Sequence of chain 5.OA:
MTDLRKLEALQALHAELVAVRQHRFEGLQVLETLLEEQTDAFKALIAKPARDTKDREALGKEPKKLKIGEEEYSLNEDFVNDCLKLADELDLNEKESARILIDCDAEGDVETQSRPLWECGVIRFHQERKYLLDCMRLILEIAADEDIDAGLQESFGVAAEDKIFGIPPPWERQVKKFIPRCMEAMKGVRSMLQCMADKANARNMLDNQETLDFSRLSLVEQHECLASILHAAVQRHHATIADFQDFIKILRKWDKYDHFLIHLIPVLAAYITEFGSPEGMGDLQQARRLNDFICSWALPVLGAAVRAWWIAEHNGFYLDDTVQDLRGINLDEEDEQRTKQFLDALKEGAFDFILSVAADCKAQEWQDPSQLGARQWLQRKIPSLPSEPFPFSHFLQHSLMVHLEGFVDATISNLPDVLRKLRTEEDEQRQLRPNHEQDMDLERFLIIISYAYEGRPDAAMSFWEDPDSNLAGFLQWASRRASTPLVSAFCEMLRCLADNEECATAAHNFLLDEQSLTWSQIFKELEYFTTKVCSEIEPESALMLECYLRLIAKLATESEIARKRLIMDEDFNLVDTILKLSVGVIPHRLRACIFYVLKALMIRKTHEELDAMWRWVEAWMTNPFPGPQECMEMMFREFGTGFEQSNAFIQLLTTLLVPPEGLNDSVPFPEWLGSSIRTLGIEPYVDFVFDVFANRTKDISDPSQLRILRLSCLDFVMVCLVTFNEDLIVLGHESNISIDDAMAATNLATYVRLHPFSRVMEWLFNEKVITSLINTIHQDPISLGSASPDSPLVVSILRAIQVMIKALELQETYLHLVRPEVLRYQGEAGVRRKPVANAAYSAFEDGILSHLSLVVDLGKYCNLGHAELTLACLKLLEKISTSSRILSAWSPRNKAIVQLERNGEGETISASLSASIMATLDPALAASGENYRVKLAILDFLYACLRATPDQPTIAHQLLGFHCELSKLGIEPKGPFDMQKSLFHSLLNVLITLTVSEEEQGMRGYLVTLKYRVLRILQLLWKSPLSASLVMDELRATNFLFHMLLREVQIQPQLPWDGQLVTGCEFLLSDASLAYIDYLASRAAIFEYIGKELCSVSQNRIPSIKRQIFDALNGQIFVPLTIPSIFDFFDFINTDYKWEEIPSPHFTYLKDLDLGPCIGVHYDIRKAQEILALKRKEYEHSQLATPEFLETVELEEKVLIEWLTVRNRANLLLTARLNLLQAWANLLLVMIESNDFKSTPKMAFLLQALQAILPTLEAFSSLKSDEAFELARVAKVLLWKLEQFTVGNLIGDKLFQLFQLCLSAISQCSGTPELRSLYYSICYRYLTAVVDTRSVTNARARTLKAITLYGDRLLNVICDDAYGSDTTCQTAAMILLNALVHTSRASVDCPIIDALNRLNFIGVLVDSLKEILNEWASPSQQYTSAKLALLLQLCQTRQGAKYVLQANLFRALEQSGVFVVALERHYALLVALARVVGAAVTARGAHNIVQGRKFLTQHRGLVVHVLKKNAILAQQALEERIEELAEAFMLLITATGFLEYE

Binding-site contacts:
Ligand atom CE2 contacts residue ARG442 of chain 5.OA at 3.6 Å.
Ligand atom O contacts residue ARG442 of chain 5.OA at 4.3 Å.
Ligand atom C contacts residue ARG442 of chain 5.OA at 4.4 Å.
Ligand atom CD1 contacts residue PHE496 of chain 5.OA at 3.7 Å (hydrophobic).
Ligand atom CE1 contacts residue ILE434 of chain 5.OA at 3.9 Å (hydrophobic).
Ligand atom C contacts residue ASN492 of chain 5.OA at 4.0 Å.
Ligand atom CG contacts residue ASN492 of chain 5.OA at 4.3 Å.
Ligand atom CE1 contacts residue PRO438 of chain 5.OA at 3.8 Å (hydrophobic).
Ligand atom CE2 contacts residue PRO438 of chain 5.OA at 3.7 Å (hydrophobic).
Ligand atom CB contacts residue ASN492 of chain 5.OA at 3.8 Å.
Ligand atom CB contacts residue PHE496 of chain 5.OA at 3.9 Å (hydrophobic).
Ligand atom O contacts residue PRO438 of chain 5.OA at 4.0 Å.
Ligand atom N contacts residue ASN492 of chain 5.OA at 3.3 Å (h-bond).
Ligand atom CZ contacts residue PHE496 of chain 5.OA at 3.9 Å (hydrophobic).
Ligand atom N contacts residue ARG442 of chain 5.OA at 4.2 Å.
Ligand atom CZ contacts residue PRO438 of chain 5.OA at 3.4 Å (hydrophobic).
Ligand atom N contacts residue SER491 of chain 5.OA at 4.1 Å.
Ligand atom CA contacts residue ASN492 of chain 5.OA at 3.3 Å.
Ligand atom CD1 contacts residue PRO438 of chain 5.OA at 4.4 Å (hydrophobic).
Ligand atom CA contacts residue ARG442 of chain 5.OA at 3.6 Å.
Ligand atom CD1 contacts residue ILE434 of chain 5.OA at 4.1 Å (hydrophobic).
Ligand atom O contacts residue ASN492 of chain 5.OA at 4.2 Å.
Ligand atom CD2 contacts residue ARG442 of chain 5.OA at 3.5 Å.
Ligand atom CG contacts residue GLY495 of chain 5.OA at 4.4 Å.
Ligand atom CG contacts residue PHE496 of chain 5.OA at 4.0 Å (hydrophobic).
Ligand atom CD2 contacts residue PRO438 of chain 5.OA at 4.4 Å (hydrophobic).
Ligand atom CB contacts residue GLY495 of chain 5.OA at 3.9 Å.
Ligand atom CE1 contacts residue PHE496 of chain 5.OA at 3.6 Å (hydrophobic).
Ligand atom CD1 contacts residue ASN492 of chain 5.OA at 3.9 Å.

The protein below binds the small molecule below.
Small molecule (SMILES): N[C@@H](Cc1ccccc1)C(=O)NCC=O